Sequence of chain 1.A:
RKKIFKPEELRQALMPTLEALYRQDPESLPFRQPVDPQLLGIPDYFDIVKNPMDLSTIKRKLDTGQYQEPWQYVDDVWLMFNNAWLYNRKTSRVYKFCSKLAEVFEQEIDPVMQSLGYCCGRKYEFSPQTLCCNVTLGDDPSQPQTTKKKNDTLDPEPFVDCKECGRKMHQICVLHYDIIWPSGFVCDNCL

Binding-site contacts:
Ligand atom CH3 contacts residue VAL36 of chain 1.A at 3.7 Å (hydrophobic).
Ligand atom C contacts residue ASP45 of chain 1.A at 3.5 Å.
Ligand atom NZ contacts residue VAL36 of chain 1.A at 3.6 Å.
Ligand atom CD contacts residue ASN89 of chain 1.A at 3.7 Å.
Ligand atom CH3 contacts residue PRO31 of chain 1.A at 3.7 Å (hydrophobic).
Ligand atom CD contacts residue LEU87 of chain 1.A at 3.4 Å (hydrophobic).
Ligand atom CA contacts residue TYR88 of chain 1.A at 3.6 Å (hydrophobic).
Ligand atom N contacts residue ASP45 of chain 1.A at 2.9 Å (salt-bridge).
Ligand atom N contacts residue TYR88 of chain 1.A at 3.5 Å (h-bond).
Ligand atom C contacts residue TYR88 of chain 1.A at 3.9 Å (hydrophobic).
Ligand atom O contacts residue ARG90 of chain 1.A at 3.0 Å (salt-bridge).
Ligand atom CD contacts residue ASN89 of chain 1.A at 3.9 Å.
Ligand atom NZ contacts residue LEU87 of chain 1.A at 2.8 Å (h-bond).
Ligand atom CA contacts residue ASP45 of chain 1.A at 4.0 Å.
Ligand atom CA contacts residue ASP45 of chain 1.A at 3.0 Å.
Ligand atom C contacts residue TYR88 of chain 1.A at 3.2 Å (hydrophobic).
Ligand atom CG contacts residue ILE43 of chain 1.A at 3.9 Å (hydrophobic).
Ligand atom CG contacts residue ASN89 of chain 1.A at 3.7 Å.
Ligand atom NZ contacts residue ASN89 of chain 1.A at 2.8 Å (h-bond).
Ligand atom N contacts residue ILE49 of chain 1.A at 3.8 Å.
Ligand atom CH contacts residue VAL36 of chain 1.A at 3.7 Å (hydrophobic).
Ligand atom C contacts residue ILE43 of chain 1.A at 3.8 Å (hydrophobic).
Ligand atom N contacts residue TYR88 of chain 1.A at 3.3 Å (h-bond).
Ligand atom CE contacts residue ASN89 of chain 1.A at 3.9 Å.
Ligand atom CE contacts residue ILE43 of chain 1.A at 3.9 Å (hydrophobic).
Ligand atom CH contacts residue ASN89 of chain 1.A at 3.9 Å.
Ligand atom CA contacts residue ILE49 of chain 1.A at 3.6 Å (hydrophobic).
Ligand atom O contacts residue TYR88 of chain 1.A at 2.2 Å (h-bond).
Ligand atom CE contacts residue ASN89 of chain 1.A at 3.7 Å.
Ligand atom CB contacts residue TYR88 of chain 1.A at 3.8 Å (hydrophobic).
Ligand atom NZ contacts residue TRP86 of chain 1.A at 2.7 Å (h-bond).
Ligand atom OH contacts residue ASN89 of chain 1.A at 2.9 Å (h-bond).
Ligand atom CG contacts residue ASP45 of chain 1.A at 3.8 Å.
Ligand atom CE contacts residue LEU87 of chain 1.A at 3.5 Å (hydrophobic).
Ligand atom OH contacts residue TYR46 of chain 1.A at 3.9 Å.
Ligand atom CD1 contacts residue ASP45 of chain 1.A at 3.9 Å.
Ligand atom CB contacts residue ASP45 of chain 1.A at 3.8 Å.
Ligand atom O contacts residue ILE43 of chain 1.A at 3.2 Å.
Ligand atom CB contacts residue ARG90 of chain 1.A at 3.6 Å.
Ligand atom CA contacts residue TYR88 of chain 1.A at 3.8 Å (hydrophobic).

This protein binds this small molecule.
Small molecule (SMILES): CC(=O)NCCCC[C@@H](C=O)NC(=O)CNC(=O)[C@H](CC(C)C)NC(=O)CNC(=O)[C@H](CCCCN)NC(=O)CN